Binding-site contacts:
Ligand atom OP1 contacts residue ARG131 of chain 1.F at 3.3 Å (salt-bridge).
Ligand atom N3 contacts residue ASN16 of chain 1.E at 2.9 Å (h-bond).
Ligand atom O4 contacts residue SER17 of chain 1.E at 3.2 Å.
Ligand atom C2' contacts residue ARG125 of chain 1.F at 3.6 Å.
Ligand atom OP2 contacts residue ARG131 of chain 1.F at 3.7 Å.
Ligand atom OP3 contacts residue ILE23 of chain 1.E at 4.3 Å.
Ligand atom OP2 contacts residue SER77 of chain 1.F at 3.8 Å.
Ligand atom O2 contacts residue ARG125 of chain 1.F at 3.9 Å.
Ligand atom C4' contacts residue ARG125 of chain 1.F at 4.3 Å.
Ligand atom C4 contacts residue ASN16 of chain 1.E at 4.1 Å.
Ligand atom OP3 contacts residue SER77 of chain 1.F at 4.2 Å.
Ligand atom C1' contacts residue ARG125 of chain 1.F at 4.2 Å.
Ligand atom C2 contacts residue ASN16 of chain 1.E at 3.1 Å.
Ligand atom OP1 contacts residue ILE23 of chain 1.E at 3.7 Å.
Ligand atom O5' contacts residue ARG125 of chain 1.F at 3.2 Å (salt-bridge).
Ligand atom N3 contacts residue ARG125 of chain 1.F at 3.6 Å.
Ligand atom C4 contacts residue SER17 of chain 1.E at 4.1 Å.
Ligand atom O4 contacts residue THR21 of chain 1.E at 4.1 Å.
Ligand atom P contacts residue ARG125 of chain 1.F at 3.9 Å.
Ligand atom N1 contacts residue ARG125 of chain 1.F at 3.7 Å.
Ligand atom P contacts residue ILE23 of chain 1.E at 4.2 Å.
Ligand atom OP2 contacts residue ILE23 of chain 1.E at 4.2 Å.
Ligand atom N3 contacts residue SER17 of chain 1.E at 4.3 Å.
Ligand atom C3' contacts residue ARG125 of chain 1.F at 3.3 Å.
Ligand atom C5' contacts residue ARG131 of chain 1.F at 3.6 Å.
Ligand atom O4 contacts residue ARG125 of chain 1.F at 3.9 Å.
Ligand atom N1 contacts residue ASN16 of chain 1.E at 4.4 Å.
Ligand atom C6 contacts residue ARG125 of chain 1.F at 3.5 Å.
Ligand atom O2 contacts residue ASN16 of chain 1.E at 2.6 Å (h-bond).
Ligand atom C4 contacts residue ARG125 of chain 1.F at 3.6 Å.
Ligand atom C5' contacts residue ARG125 of chain 1.F at 4.2 Å.
Ligand atom OP2 contacts residue MET76 of chain 1.F at 4.4 Å.
Ligand atom P contacts residue ARG131 of chain 1.F at 3.5 Å.
Ligand atom O4 contacts residue ASN16 of chain 1.E at 4.4 Å.
Ligand atom OP3 contacts residue ARG125 of chain 1.F at 2.7 Å.
Ligand atom O5' contacts residue ARG131 of chain 1.F at 2.8 Å (salt-bridge).
Ligand atom O3' contacts residue ARG125 of chain 1.F at 4.1 Å.
Ligand atom OP1 contacts residue ARG125 of chain 1.F at 2.9 Å (salt-bridge).
Ligand atom C5 contacts residue ARG125 of chain 1.F at 3.5 Å.
Ligand atom C2 contacts residue ARG125 of chain 1.F at 3.7 Å.

Sequence of chain 1.E:
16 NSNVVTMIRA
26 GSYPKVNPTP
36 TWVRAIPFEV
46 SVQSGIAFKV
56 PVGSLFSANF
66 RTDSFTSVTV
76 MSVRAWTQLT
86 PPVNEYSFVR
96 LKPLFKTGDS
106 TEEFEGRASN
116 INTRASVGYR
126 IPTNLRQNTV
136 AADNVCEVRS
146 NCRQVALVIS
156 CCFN

A protein and the small-molecule ligand that binds it are described below.
Small molecule (SMILES): CO[P](=O)(O)O[C@H]1[C@@H](O)[C@H](n2ccc(=O)[nH]c2=O)O[C@@H]1COP(=O)(O)O

Sequence of chain 1.F:
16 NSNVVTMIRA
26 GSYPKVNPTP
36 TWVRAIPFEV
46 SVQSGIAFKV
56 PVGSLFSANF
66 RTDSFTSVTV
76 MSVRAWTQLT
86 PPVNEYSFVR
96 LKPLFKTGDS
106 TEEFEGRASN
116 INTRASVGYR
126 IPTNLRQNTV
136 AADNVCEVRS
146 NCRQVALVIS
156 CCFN